A protein and the small-molecule ligand that binds it are described below.
Small molecule (SMILES): CC(=O)c1ccccc1

Sequence of chain 4.A:
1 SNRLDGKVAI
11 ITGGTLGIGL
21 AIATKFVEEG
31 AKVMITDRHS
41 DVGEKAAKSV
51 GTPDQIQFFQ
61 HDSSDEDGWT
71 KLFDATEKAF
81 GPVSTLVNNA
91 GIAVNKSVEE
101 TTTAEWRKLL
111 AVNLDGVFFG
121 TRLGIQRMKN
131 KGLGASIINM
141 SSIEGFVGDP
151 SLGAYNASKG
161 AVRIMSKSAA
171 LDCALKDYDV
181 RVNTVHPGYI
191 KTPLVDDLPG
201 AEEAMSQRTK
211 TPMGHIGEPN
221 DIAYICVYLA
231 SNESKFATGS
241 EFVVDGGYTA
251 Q

Binding-site contacts:
Ligand atom C4 contacts residue ASN95 of chain 4.A at 3.5 Å.
Ligand atom C7 contacts residue TYR189 of chain 4.A at 4.1 Å (hydrophobic).
Ligand atom C1 contacts residue TYR189 of chain 4.A at 4.2 Å (hydrophobic).
Ligand atom C3 contacts residue ASN95 of chain 4.A at 3.1 Å.
Ligand atom C5 contacts residue TYR189 of chain 4.A at 4.4 Å (hydrophobic).
Ligand atom C8 contacts residue TYR189 of chain 4.A at 3.4 Å (hydrophobic).
Ligand atom C8 contacts residue TYR155 of chain 4.A at 4.4 Å (hydrophobic).
Ligand atom C2 contacts residue ASN95 of chain 4.A at 4.0 Å.
Ligand atom C7 contacts residue LEU152 of chain 4.A at 4.2 Å (hydrophobic).
Ligand atom C7 contacts residue TYR155 of chain 4.A at 4.2 Å (hydrophobic).
Ligand atom C5 contacts residue MET205 of chain 4.A at 4.2 Å (hydrophobic).
Ligand atom O1 contacts residue LEU152 of chain 4.A at 3.8 Å.
Ligand atom O1 contacts residue TYR155 of chain 4.A at 3.1 Å.
Ligand atom C2 contacts residue ALA93 of chain 4.A at 3.5 Å (hydrophobic).
Ligand atom C2 contacts residue LEU152 of chain 4.A at 3.8 Å (hydrophobic).
Ligand atom C3 contacts residue LEU152 of chain 4.A at 4.2 Å (hydrophobic).
Ligand atom C6 contacts residue TYR189 of chain 4.A at 3.5 Å (hydrophobic).
Ligand atom C8 contacts residue NAD1 of chain 4.C at 3.5 Å.
Ligand atom C6 contacts residue MET205 of chain 4.A at 4.3 Å (hydrophobic).
Ligand atom C3 contacts residue ALA93 of chain 4.A at 3.6 Å (hydrophobic).